A small-molecule ligand and the protein it binds are described below.
Small molecule (SMILES): CC(=O)N[C@@H]1[C@@H](O)[C@H](O)[C@@H](CO)O[C@H]1O

Sequence of chain 1.C:
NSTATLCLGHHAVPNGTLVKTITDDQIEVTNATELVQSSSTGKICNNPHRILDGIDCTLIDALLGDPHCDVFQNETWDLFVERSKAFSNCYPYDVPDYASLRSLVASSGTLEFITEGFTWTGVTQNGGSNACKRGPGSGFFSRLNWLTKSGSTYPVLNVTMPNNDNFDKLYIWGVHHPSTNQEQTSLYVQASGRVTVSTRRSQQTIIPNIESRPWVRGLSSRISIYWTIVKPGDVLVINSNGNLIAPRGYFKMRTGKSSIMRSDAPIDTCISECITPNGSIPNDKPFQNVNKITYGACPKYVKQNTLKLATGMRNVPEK

Sequence of chain 1.A:
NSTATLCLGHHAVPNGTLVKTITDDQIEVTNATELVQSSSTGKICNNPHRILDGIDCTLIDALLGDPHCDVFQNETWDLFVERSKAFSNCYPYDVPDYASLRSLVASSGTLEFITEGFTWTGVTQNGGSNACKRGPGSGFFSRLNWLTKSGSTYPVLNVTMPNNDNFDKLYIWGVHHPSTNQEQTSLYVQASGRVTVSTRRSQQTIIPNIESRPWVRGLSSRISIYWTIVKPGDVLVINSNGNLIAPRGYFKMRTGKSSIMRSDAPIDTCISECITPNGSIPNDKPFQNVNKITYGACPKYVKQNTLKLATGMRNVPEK

Binding-site contacts:
Ligand atom O4 contacts residue SER212 of chain 1.C at 3.2 Å (h-bond).
Ligand atom C7 contacts residue ASN158 of chain 1.A at 3.9 Å.
Ligand atom C1 contacts residue ASN158 of chain 1.A at 1.4 Å.
Ligand atom C3 contacts residue ASN158 of chain 1.A at 3.8 Å.
Ligand atom C4 contacts residue ASN158 of chain 1.A at 4.2 Å.
Ligand atom C3 contacts residue SER212 of chain 1.C at 3.5 Å.
Ligand atom C4 contacts residue SER212 of chain 1.C at 4.0 Å.
Ligand atom C5 contacts residue ASN158 of chain 1.A at 3.7 Å.
Ligand atom C2 contacts residue ASN158 of chain 1.A at 2.4 Å.
Ligand atom N2 contacts residue ASN158 of chain 1.A at 2.8 Å (h-bond).
Ligand atom O5 contacts residue ASN158 of chain 1.A at 2.4 Å (h-bond).
Ligand atom O3 contacts residue SER212 of chain 1.C at 3.6 Å (h-bond).